Binding-site contacts:
Ligand atom C7 contacts residue GLN236 of chain 1.B at 4.3 Å.
Ligand atom C7 contacts residue THR204 of chain 1.B at 3.7 Å.
Ligand atom O5 contacts residue GLN236 of chain 1.B at 4.5 Å.
Ligand atom C8 contacts residue ASN202 of chain 1.B at 4.0 Å.
Ligand atom C8 contacts residue GLN236 of chain 1.B at 3.5 Å.
Ligand atom O6 contacts residue HIS205 of chain 1.B at 4.0 Å.
Ligand atom C4 contacts residue HIS205 of chain 1.B at 4.4 Å.
Ligand atom N2 contacts residue ASN202 of chain 1.B at 2.9 Å (h-bond).
Ligand atom C7 contacts residue ASN202 of chain 1.B at 3.6 Å.
Ligand atom O5 contacts residue HIS205 of chain 1.B at 4.2 Å.
Ligand atom N2 contacts residue THR204 of chain 1.B at 3.5 Å (h-bond).
Ligand atom C1 contacts residue GLN236 of chain 1.B at 4.4 Å.
Ligand atom C3 contacts residue HIS205 of chain 1.B at 3.8 Å.
Ligand atom O7 contacts residue THR204 of chain 1.B at 3.4 Å (h-bond).
Ligand atom O7 contacts residue ASN202 of chain 1.B at 4.5 Å.
Ligand atom O6 contacts residue ASN202 of chain 1.B at 4.3 Å.
Ligand atom C3 contacts residue ASN202 of chain 1.B at 3.8 Å.
Ligand atom N2 contacts residue HIS205 of chain 1.B at 4.1 Å.
Ligand atom O5 contacts residue ASN202 of chain 1.B at 2.4 Å (h-bond).
Ligand atom C1 contacts residue ASN202 of chain 1.B at 1.4 Å.
Ligand atom C1 contacts residue HIS205 of chain 1.B at 3.7 Å.
Ligand atom C1 contacts residue THR204 of chain 1.B at 4.2 Å.
Ligand atom C4 contacts residue ASN202 of chain 1.B at 4.2 Å.
Ligand atom C2 contacts residue HIS205 of chain 1.B at 4.1 Å.
Ligand atom C5 contacts residue ASN202 of chain 1.B at 3.7 Å.
Ligand atom C2 contacts residue ASN202 of chain 1.B at 2.4 Å.
Ligand atom C5 contacts residue HIS205 of chain 1.B at 3.9 Å.

Sequence of chain 1.B:
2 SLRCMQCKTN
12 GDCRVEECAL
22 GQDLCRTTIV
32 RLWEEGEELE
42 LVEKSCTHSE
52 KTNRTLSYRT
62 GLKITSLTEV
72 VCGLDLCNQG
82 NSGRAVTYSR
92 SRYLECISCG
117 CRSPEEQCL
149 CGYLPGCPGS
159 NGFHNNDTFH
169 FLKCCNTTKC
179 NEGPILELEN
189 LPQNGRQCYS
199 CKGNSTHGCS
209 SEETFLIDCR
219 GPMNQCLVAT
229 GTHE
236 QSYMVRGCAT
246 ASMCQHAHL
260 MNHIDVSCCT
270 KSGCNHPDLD

This small molecule binds to this protein.
Small molecule (SMILES): CC(=O)N[C@@H]1[C@@H](O)[C@H](O)[C@@H](CO)O[C@H]1O